Binding-site contacts:
Ligand atom C1 contacts residue GLN19 of chain 1.A at 4.3 Å.
Ligand atom C5 contacts residue ASN27 of chain 1.A at 3.7 Å.
Ligand atom N2 contacts residue ASN27 of chain 1.A at 2.8 Å (h-bond).
Ligand atom O5 contacts residue GLN19 of chain 1.A at 3.6 Å (h-bond).
Ligand atom C1 contacts residue ASN27 of chain 1.A at 1.4 Å.
Ligand atom C2 contacts residue ASN27 of chain 1.A at 2.3 Å.
Ligand atom C7 contacts residue ASN27 of chain 1.A at 3.4 Å.
Ligand atom C3 contacts residue ASN27 of chain 1.A at 3.7 Å.
Ligand atom O7 contacts residue ASN27 of chain 1.A at 3.6 Å (h-bond).
Ligand atom O5 contacts residue ASN27 of chain 1.A at 2.4 Å (h-bond).
Ligand atom C6 contacts residue GLN19 of chain 1.A at 4.4 Å.
Ligand atom C4 contacts residue ASN27 of chain 1.A at 4.2 Å.
Ligand atom C8 contacts residue ASN27 of chain 1.A at 4.5 Å.

The protein below binds the small molecule below.
Small molecule (SMILES): CC(=O)N[C@@H]1[C@@H](O)[C@H](O)[C@@H](CO)O[C@H]1O

Sequence of chain 1.A:
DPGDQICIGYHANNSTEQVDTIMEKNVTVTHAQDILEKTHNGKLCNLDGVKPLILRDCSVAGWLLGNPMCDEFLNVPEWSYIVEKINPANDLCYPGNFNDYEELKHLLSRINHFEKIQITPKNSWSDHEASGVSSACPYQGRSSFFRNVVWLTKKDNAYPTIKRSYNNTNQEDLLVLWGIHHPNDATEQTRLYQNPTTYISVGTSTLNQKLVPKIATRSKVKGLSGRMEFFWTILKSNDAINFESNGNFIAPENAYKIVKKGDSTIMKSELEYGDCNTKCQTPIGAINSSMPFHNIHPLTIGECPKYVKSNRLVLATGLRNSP